A protein and the small-molecule ligand that binds it are described below.
Small molecule (SMILES): CC(=O)N[C@@H]1[C@@H](O)[C@H](O)[C@@H](CO)O[C@H]1O

Sequence of chain 1.E:
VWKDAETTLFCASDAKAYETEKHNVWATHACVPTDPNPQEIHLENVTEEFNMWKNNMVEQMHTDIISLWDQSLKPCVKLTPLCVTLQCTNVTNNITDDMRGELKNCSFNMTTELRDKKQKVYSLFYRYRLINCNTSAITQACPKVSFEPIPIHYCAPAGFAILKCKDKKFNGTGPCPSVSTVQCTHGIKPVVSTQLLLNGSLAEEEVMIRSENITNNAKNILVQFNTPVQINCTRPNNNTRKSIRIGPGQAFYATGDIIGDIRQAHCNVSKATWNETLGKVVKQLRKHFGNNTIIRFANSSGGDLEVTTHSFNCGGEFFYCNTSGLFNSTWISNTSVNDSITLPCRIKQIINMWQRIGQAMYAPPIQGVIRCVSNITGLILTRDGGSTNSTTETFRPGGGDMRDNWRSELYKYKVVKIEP

Binding-site contacts:
Ligand atom O6 contacts residue THR341 of chain 1.E at 4.3 Å.
Ligand atom O7 contacts residue SER357 of chain 1.E at 3.3 Å.
Ligand atom O7 contacts residue ASN355 of chain 1.E at 4.2 Å.
Ligand atom C4 contacts residue ASN332 of chain 1.E at 3.9 Å.
Ligand atom C6 contacts residue ASN332 of chain 1.E at 3.5 Å.
Ligand atom C2 contacts residue SER357 of chain 1.E at 3.2 Å.
Ligand atom C3 contacts residue ASN355 of chain 1.E at 3.8 Å.
Ligand atom C1 contacts residue THR356 of chain 1.E at 4.4 Å.
Ligand atom C4 contacts residue ASN355 of chain 1.E at 4.3 Å.
Ligand atom C1 contacts residue SER357 of chain 1.E at 3.2 Å.
Ligand atom C8 contacts residue ASN355 of chain 1.E at 3.6 Å.
Ligand atom O6 contacts residue ASN332 of chain 1.E at 4.2 Å.
Ligand atom C2 contacts residue ASN355 of chain 1.E at 2.7 Å.
Ligand atom C7 contacts residue ASN355 of chain 1.E at 3.4 Å.
Ligand atom O5 contacts residue ASN332 of chain 1.E at 3.8 Å.
Ligand atom C4 contacts residue SER357 of chain 1.E at 4.3 Å.
Ligand atom C5 contacts residue SER357 of chain 1.E at 4.4 Å.
Ligand atom O5 contacts residue SER357 of chain 1.E at 3.4 Å (h-bond).
Ligand atom O3 contacts residue NAG1 of chain 1.WA at 4.4 Å.
Ligand atom C5 contacts residue ASN332 of chain 1.E at 3.9 Å.
Ligand atom C3 contacts residue SER357 of chain 1.E at 4.2 Å.
Ligand atom N2 contacts residue ASN355 of chain 1.E at 2.5 Å (h-bond).
Ligand atom C5 contacts residue ASN355 of chain 1.E at 3.6 Å.
Ligand atom O5 contacts residue ASN355 of chain 1.E at 2.4 Å (h-bond).
Ligand atom C7 contacts residue SER357 of chain 1.E at 4.0 Å.
Ligand atom N2 contacts residue SER357 of chain 1.E at 4.0 Å.
Ligand atom C1 contacts residue ASN355 of chain 1.E at 1.4 Å.
Ligand atom O7 contacts residue NAG1 of chain 1.WA at 3.3 Å (h-bond).